Binding-site contacts:
Ligand atom O7 contacts residue GLN418 of chain 2.D at 4.4 Å.
Ligand atom O7 contacts residue ASN282 of chain 2.D at 3.3 Å (h-bond).
Ligand atom O5 contacts residue ILE303 of chain 2.D at 3.6 Å.
Ligand atom C7 contacts residue ASN282 of chain 2.D at 3.3 Å.
Ligand atom C6 contacts residue ILE303 of chain 2.D at 4.3 Å (hydrophobic).
Ligand atom C4 contacts residue ASN282 of chain 2.D at 4.2 Å.
Ligand atom N2 contacts residue ASN282 of chain 2.D at 2.9 Å (h-bond).
Ligand atom O6 contacts residue THR284 of chain 2.D at 4.2 Å.
Ligand atom C8 contacts residue ASN282 of chain 2.D at 4.5 Å.
Ligand atom C8 contacts residue GLN418 of chain 2.D at 3.5 Å.
Ligand atom C5 contacts residue ASN282 of chain 2.D at 3.7 Å.
Ligand atom O5 contacts residue ASN282 of chain 2.D at 2.4 Å (h-bond).
Ligand atom C2 contacts residue ASN282 of chain 2.D at 2.5 Å.
Ligand atom C3 contacts residue ASN282 of chain 2.D at 3.8 Å.
Ligand atom C1 contacts residue ILE303 of chain 2.D at 4.4 Å (hydrophobic).
Ligand atom C1 contacts residue ASN282 of chain 2.D at 1.4 Å.
Ligand atom C7 contacts residue GLN418 of chain 2.D at 4.3 Å.
Ligand atom O6 contacts residue ILE303 of chain 2.D at 3.4 Å.

The small molecule below binds the protein below.
Small molecule (SMILES): CC(=O)N[C@@H]1[C@@H](O)[C@H](O)[C@@H](CO)O[C@H]1O

Sequence of chain 2.D:
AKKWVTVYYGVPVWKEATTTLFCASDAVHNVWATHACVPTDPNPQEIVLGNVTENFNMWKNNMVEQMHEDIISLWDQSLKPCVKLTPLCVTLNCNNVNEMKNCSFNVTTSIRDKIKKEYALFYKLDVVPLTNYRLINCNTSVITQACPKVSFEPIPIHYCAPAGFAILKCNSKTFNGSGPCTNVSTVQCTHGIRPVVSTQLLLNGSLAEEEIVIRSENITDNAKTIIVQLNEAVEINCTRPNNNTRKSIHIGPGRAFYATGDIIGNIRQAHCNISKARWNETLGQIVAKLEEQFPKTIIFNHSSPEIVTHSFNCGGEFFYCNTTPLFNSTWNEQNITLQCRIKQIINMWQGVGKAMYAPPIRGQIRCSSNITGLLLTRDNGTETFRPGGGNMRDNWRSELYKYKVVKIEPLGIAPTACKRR